Binding-site contacts:
Ligand atom N contacts residue SER143 of chain 1.A at 3.7 Å.
Ligand atom CD2 contacts residue HIS36 of chain 1.A at 3.9 Å.
Ligand atom C contacts residue ASN122 of chain 1.A at 3.5 Å.
Ligand atom N contacts residue GLY160 of chain 1.A at 3.6 Å.
Ligand atom CD contacts residue GLY161 of chain 1.A at 3.2 Å.
Ligand atom CD1 contacts residue TYR123 of chain 1.A at 3.6 Å (hydrophobic).
Ligand atom C contacts residue ASN122 of chain 1.A at 4.0 Å.
Ligand atom N contacts residue ASN122 of chain 1.A at 2.7 Å (h-bond).
Ligand atom CB contacts residue ASN122 of chain 1.A at 3.8 Å.
Ligand atom OE1 contacts residue VAL163 of chain 1.A at 3.9 Å.
Ligand atom N contacts residue SER159 of chain 1.A at 3.0 Å (h-bond).
Ligand atom N contacts residue SO41 of chain 1.D at 3.0 Å (h-bond).
Ligand atom CG contacts residue SO41 of chain 1.D at 3.7 Å.
Ligand atom CG contacts residue HIS36 of chain 1.A at 3.6 Å.
Ligand atom CD1 contacts residue GLU125 of chain 1.A at 3.8 Å.
Ligand atom CD1 contacts residue TYR123 of chain 1.A at 3.9 Å (hydrophobic).
Ligand atom C contacts residue TYR123 of chain 1.A at 3.8 Å (hydrophobic).
Ligand atom CA contacts residue GLY161 of chain 1.A at 3.6 Å.
Ligand atom C contacts residue GLY160 of chain 1.A at 3.9 Å.
Ligand atom CD1 contacts residue ASN122 of chain 1.A at 4.0 Å.
Ligand atom O contacts residue ASN122 of chain 1.A at 4.0 Å.
Ligand atom O contacts residue GLY160 of chain 1.A at 2.9 Å.
Ligand atom CA contacts residue TYR123 of chain 1.A at 4.0 Å (hydrophobic).
Ligand atom CA contacts residue ASN122 of chain 1.A at 3.6 Å.
Ligand atom CD2 contacts residue SO41 of chain 1.D at 3.3 Å.
Ligand atom CD1 contacts residue PHE59 of chain 1.A at 3.5 Å (hydrophobic).
Ligand atom CB contacts residue TYR123 of chain 1.A at 3.6 Å (hydrophobic).
Ligand atom CG1 contacts residue ASN122 of chain 1.A at 3.0 Å.
Ligand atom O contacts residue GLY161 of chain 1.A at 2.9 Å (h-bond).
Ligand atom CD1 contacts residue ALA124 of chain 1.A at 3.4 Å (hydrophobic).
Ligand atom OXT contacts residue ASN122 of chain 1.A at 3.7 Å.
Ligand atom CA contacts residue SER159 of chain 1.A at 4.0 Å.
Ligand atom O contacts residue TYR123 of chain 1.A at 3.7 Å.
Ligand atom CG1 contacts residue TYR123 of chain 1.A at 4.0 Å (hydrophobic).
Ligand atom N contacts residue TYR123 of chain 1.A at 3.8 Å.
Ligand atom CA contacts residue SO41 of chain 1.D at 3.7 Å.
Ligand atom O contacts residue TYR123 of chain 1.A at 3.5 Å.
Ligand atom CA contacts residue ASN122 of chain 1.A at 3.4 Å.
Ligand atom CD1 contacts residue HIS36 of chain 1.A at 3.7 Å.
Ligand atom C contacts residue TYR123 of chain 1.A at 3.8 Å (hydrophobic).

A small-molecule ligand and the protein it binds are described below.
Small molecule (SMILES): CC[C@H](C)[C@H](NC(=O)[C@@H]1CCCN1C(=O)[C@H](CCC(N)=O)NC(=O)[C@@H](N)CC(C)C)C(=O)O

Sequence of chain 1.A:
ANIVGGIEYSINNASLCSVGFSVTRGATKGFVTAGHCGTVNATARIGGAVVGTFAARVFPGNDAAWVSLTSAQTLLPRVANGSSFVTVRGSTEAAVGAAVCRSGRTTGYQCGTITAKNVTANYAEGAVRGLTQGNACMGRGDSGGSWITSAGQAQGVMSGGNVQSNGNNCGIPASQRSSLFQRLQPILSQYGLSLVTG